Sequence of chain 1.A:
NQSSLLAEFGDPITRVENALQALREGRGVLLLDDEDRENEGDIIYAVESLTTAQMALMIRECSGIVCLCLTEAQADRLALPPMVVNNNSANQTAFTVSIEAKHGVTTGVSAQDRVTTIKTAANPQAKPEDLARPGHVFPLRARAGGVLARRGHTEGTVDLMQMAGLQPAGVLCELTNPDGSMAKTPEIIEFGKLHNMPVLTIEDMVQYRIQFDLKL

Sequence of chain 2.A:
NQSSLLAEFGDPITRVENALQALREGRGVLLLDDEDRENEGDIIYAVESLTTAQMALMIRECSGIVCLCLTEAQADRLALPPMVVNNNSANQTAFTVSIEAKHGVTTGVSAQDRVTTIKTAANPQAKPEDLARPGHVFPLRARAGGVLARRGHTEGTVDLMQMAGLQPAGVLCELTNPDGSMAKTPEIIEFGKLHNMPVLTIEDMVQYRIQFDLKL

Binding-site contacts:
Ligand atom C3 contacts residue N461 of chain 2.B at 0.3 Å.
Ligand atom O4 contacts residue HIS137 of chain 1.A at 2.8 Å (h-bond).
Ligand atom O12 contacts residue GLU39 of chain 2.A at 3.2 Å (salt-bridge).
Ligand atom O1 contacts residue N461 of chain 2.B at 0.9 Å.
Ligand atom C3 contacts residue GLU175 of chain 2.A at 3.2 Å.
Ligand atom O10 contacts residue THR155 of chain 2.A at 2.8 Å (h-bond).
Ligand atom C2 contacts residue N461 of chain 2.B at 0.5 Å.
Ligand atom O14 contacts residue N461 of chain 2.B at 0.3 Å (h-bond).
Ligand atom C7 contacts residue MN1 of chain 2.D at 3.4 Å.
Ligand atom O4 contacts residue N461 of chain 2.B at 0.2 Å (h-bond).
Ligand atom O11 contacts residue N461 of chain 2.B at 0.2 Å (h-bond).
Ligand atom O14 contacts residue MN1 of chain 2.D at 2.0 Å.
Ligand atom O14 contacts residue ASP43 of chain 2.A at 2.7 Å (salt-bridge).
Ligand atom O12 contacts residue HIS154 of chain 2.A at 2.9 Å (h-bond).
Ligand atom O10 contacts residue GLY153 of chain 2.A at 3.3 Å.
Ligand atom O12 contacts residue N461 of chain 2.B at 0.1 Å (h-bond).
Ligand atom C6 contacts residue N461 of chain 2.B at 0.2 Å.
Ligand atom C5 contacts residue MN1 of chain 2.D at 3.1 Å.
Ligand atom O8 contacts residue THR155 of chain 2.A at 3.2 Å (h-bond).
Ligand atom O1 contacts residue CYS68 of chain 2.A at 3.4 Å (h-bond).
Ligand atom C5 contacts residue GLU175 of chain 2.A at 3.2 Å.
Ligand atom O12 contacts residue ARG38 of chain 2.A at 3.0 Å (salt-bridge).
Ligand atom C6 contacts residue MN1 of chain 2.D at 2.9 Å.
Ligand atom O10 contacts residue ARG151 of chain 2.A at 2.9 Å (salt-bridge).
Ligand atom C7 contacts residue N461 of chain 2.B at 0.1 Å.
Ligand atom O10 contacts residue HIS154 of chain 2.A at 3.1 Å (h-bond).
Ligand atom C3 contacts residue HIS137 of chain 1.A at 3.4 Å.
Ligand atom P9 contacts residue N461 of chain 2.B at 0.1 Å.
Ligand atom O11 contacts residue ARG151 of chain 2.A at 2.9 Å (salt-bridge).
Ligand atom O11 contacts residue ARG38 of chain 2.A at 2.9 Å (salt-bridge).
Ligand atom O8 contacts residue N461 of chain 2.B at 0.1 Å (h-bond).
Ligand atom O13 contacts residue N461 of chain 2.B at 1.4 Å (h-bond).
Ligand atom O10 contacts residue N461 of chain 2.B at 0.1 Å (h-bond).
Ligand atom O12 contacts residue MN1 of chain 2.D at 2.9 Å.
Ligand atom O1 contacts residue PHE96 of chain 2.A at 3.0 Å.
Ligand atom C5 contacts residue N461 of chain 2.B at 0.3 Å.
Ligand atom O1 contacts residue HIS137 of chain 1.A at 2.8 Å (h-bond).
Ligand atom O13 contacts residue MN1 of chain 2.D at 2.6 Å.
Ligand atom O14 contacts residue HIS154 of chain 2.A at 3.1 Å (h-bond).
Ligand atom O13 contacts residue GLU39 of chain 2.A at 2.6 Å (salt-bridge).

The small molecule below binds the protein below.
Small molecule (SMILES): O=C(CO)[C@H](O)[C@H](O)COP(=O)(O)O